Sequence of chain 1.E:
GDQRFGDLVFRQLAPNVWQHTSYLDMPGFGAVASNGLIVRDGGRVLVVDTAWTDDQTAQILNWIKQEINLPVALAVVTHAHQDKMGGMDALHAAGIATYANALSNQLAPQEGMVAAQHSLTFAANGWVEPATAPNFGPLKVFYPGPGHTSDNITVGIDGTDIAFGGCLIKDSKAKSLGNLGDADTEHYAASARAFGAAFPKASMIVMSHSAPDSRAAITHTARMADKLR

Binding-site contacts:
Ligand atom CG contacts residue TRP71 of chain 1.E at 4.2 Å (hydrophobic).
Ligand atom CB contacts residue ZN1 of chain 1.Q at 3.5 Å.
Ligand atom O contacts residue ASN198 of chain 1.E at 3.7 Å.
Ligand atom NH1 contacts residue GLY200 of chain 1.E at 3.3 Å (h-bond).
Ligand atom NH1 contacts residue ASN198 of chain 1.E at 3.2 Å (h-bond).
Ligand atom SG contacts residue ZN1 of chain 1.Q at 2.3 Å.
Ligand atom SG contacts residue ZN1 of chain 1.P at 2.4 Å.
Ligand atom CB contacts residue HIS100 of chain 1.E at 3.6 Å.
Ligand atom NH2 contacts residue GLY200 of chain 1.E at 4.0 Å.
Ligand atom CG contacts residue ASN198 of chain 1.E at 3.7 Å.
Ligand atom CB contacts residue ASP102 of chain 1.E at 3.2 Å.
Ligand atom CD contacts residue ASN198 of chain 1.E at 4.1 Å.
Ligand atom SG contacts residue HIS167 of chain 1.E at 3.1 Å (h-bond).
Ligand atom SG contacts residue HIS100 of chain 1.E at 3.7 Å.
Ligand atom CD1 contacts residue LEU43 of chain 1.E at 3.9 Å (hydrophobic).
Ligand atom CD1 contacts residue VAL51 of chain 1.E at 4.2 Å (hydrophobic).
Ligand atom O contacts residue GLN101 of chain 1.E at 4.2 Å.
Ligand atom CG contacts residue HIS228 of chain 1.E at 4.0 Å.
Ligand atom SG contacts residue ASP102 of chain 1.E at 3.2 Å (salt-bridge).
Ligand atom CG contacts residue HIS100 of chain 1.E at 4.0 Å.
Ligand atom SG contacts residue HIS228 of chain 1.E at 3.9 Å.
Ligand atom NH2 contacts residue ASN198 of chain 1.E at 3.1 Å (h-bond).
Ligand atom CB contacts residue ZN1 of chain 1.P at 3.3 Å.
Ligand atom C contacts residue TRP71 of chain 1.E at 3.8 Å (hydrophobic).
Ligand atom N contacts residue TRP71 of chain 1.E at 4.0 Å.
Ligand atom CD2 contacts residue MET45 of chain 1.E at 3.9 Å (hydrophobic).
Ligand atom CD1 contacts residue PHE48 of chain 1.E at 4.1 Å (hydrophobic).
Ligand atom CA contacts residue TRP71 of chain 1.E at 4.0 Å (hydrophobic).
Ligand atom CA contacts residue ASP102 of chain 1.E at 4.1 Å.
Ligand atom CB contacts residue ASN198 of chain 1.E at 3.4 Å.
Ligand atom CA contacts residue ZN1 of chain 1.Q at 4.0 Å.
Ligand atom CD contacts residue HIS228 of chain 1.E at 3.5 Å.
Ligand atom NE contacts residue HIS100 of chain 1.E at 3.9 Å.
Ligand atom SG contacts residue CYS186 of chain 1.E at 3.8 Å.
Ligand atom CG contacts residue LEU43 of chain 1.E at 4.1 Å (hydrophobic).
Ligand atom CZ contacts residue GLY200 of chain 1.E at 3.7 Å.
Ligand atom CZ contacts residue ASN198 of chain 1.E at 3.6 Å.
Ligand atom O contacts residue TRP71 of chain 1.E at 3.9 Å.
Ligand atom CD contacts residue HIS100 of chain 1.E at 3.8 Å.
Ligand atom SG contacts residue HIS98 of chain 1.E at 4.0 Å.

The small molecule below binds the protein below.
Small molecule (SMILES): CC[C@H](C)[C@@H]1NC(=O)[C@@H]2CCCN2C(=O)[C@@H](CS)NC(=O)[C@H](CC(C)C)NC(=O)[C@@H](CCCN=C(N)N)NC(=O)[C@@H](C)NC(=O)[C@H](C)NC(=O)[C@@H]2CCCN2C1=O